A protein and the small-molecule ligand that binds it are described below.
Small molecule (SMILES): CC(=O)N[C@@H]1[C@@H](O)[C@H](O)[C@@H](CO)O[C@H]1O

Sequence of chain 1.A:
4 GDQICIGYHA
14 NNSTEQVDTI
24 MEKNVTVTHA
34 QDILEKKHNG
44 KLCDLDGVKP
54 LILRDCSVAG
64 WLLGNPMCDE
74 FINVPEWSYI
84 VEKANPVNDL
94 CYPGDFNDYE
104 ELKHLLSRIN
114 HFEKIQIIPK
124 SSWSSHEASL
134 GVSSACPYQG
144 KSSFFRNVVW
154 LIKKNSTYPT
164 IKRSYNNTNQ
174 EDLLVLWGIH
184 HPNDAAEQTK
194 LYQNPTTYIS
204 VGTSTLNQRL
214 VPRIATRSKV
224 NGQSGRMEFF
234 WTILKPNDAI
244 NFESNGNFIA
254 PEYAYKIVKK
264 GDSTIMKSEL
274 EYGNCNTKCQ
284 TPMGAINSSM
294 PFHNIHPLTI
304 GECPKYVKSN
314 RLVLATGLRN

Binding-site contacts:
Ligand atom C2 contacts residue ASN169 of chain 1.C at 2.5 Å.
Ligand atom C7 contacts residue ASN240 of chain 1.C at 3.8 Å.
Ligand atom C8 contacts residue ASP241 of chain 1.C at 3.8 Å.
Ligand atom C8 contacts residue SER221 of chain 1.A at 3.7 Å.
Ligand atom C5 contacts residue ASN169 of chain 1.C at 3.7 Å.
Ligand atom C3 contacts residue ASN169 of chain 1.C at 3.8 Å.
Ligand atom N2 contacts residue ASN169 of chain 1.C at 3.0 Å (h-bond).
Ligand atom C3 contacts residue ASN240 of chain 1.C at 3.8 Å.
Ligand atom C7 contacts residue ASN169 of chain 1.C at 3.7 Å.
Ligand atom N2 contacts residue ASN240 of chain 1.C at 2.9 Å (h-bond).
Ligand atom C7 contacts residue ALA242 of chain 1.C at 3.8 Å (hydrophobic).
Ligand atom C4 contacts residue ASN169 of chain 1.C at 4.3 Å.
Ligand atom O7 contacts residue ASN169 of chain 1.C at 3.9 Å.
Ligand atom O4 contacts residue ASN240 of chain 1.C at 3.8 Å.
Ligand atom O5 contacts residue ASN169 of chain 1.C at 2.3 Å (h-bond).
Ligand atom O7 contacts residue ALA242 of chain 1.C at 4.0 Å.
Ligand atom C8 contacts residue ALA242 of chain 1.C at 3.4 Å (hydrophobic).
Ligand atom C4 contacts residue ASN240 of chain 1.C at 4.0 Å.
Ligand atom C8 contacts residue ASN240 of chain 1.C at 3.7 Å.
Ligand atom C1 contacts residue ASN169 of chain 1.C at 1.4 Å.
Ligand atom C2 contacts residue ASN240 of chain 1.C at 3.7 Å.
Ligand atom C5 contacts residue ASN240 of chain 1.C at 3.8 Å.
Ligand atom N2 contacts residue ALA242 of chain 1.C at 4.5 Å.
Ligand atom C1 contacts residue ASN240 of chain 1.C at 3.7 Å.

Sequence of chain 1.C:
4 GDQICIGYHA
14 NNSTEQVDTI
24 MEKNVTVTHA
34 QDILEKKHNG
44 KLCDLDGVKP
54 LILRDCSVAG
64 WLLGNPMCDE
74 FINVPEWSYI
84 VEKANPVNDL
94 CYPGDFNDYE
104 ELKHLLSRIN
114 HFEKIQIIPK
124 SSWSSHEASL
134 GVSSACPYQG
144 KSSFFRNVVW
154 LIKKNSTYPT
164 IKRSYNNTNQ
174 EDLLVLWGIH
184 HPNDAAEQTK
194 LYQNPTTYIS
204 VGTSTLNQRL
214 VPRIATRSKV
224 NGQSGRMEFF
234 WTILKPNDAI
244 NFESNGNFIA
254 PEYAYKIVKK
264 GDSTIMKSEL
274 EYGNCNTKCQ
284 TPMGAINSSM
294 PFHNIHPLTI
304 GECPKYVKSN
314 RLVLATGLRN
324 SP